Binding-site contacts:
Ligand atom O7 contacts residue GLU42 of chain 3.A at 4.4 Å.
Ligand atom C7 contacts residue GLN2 of chain 3.A at 3.3 Å.
Ligand atom C2 contacts residue GLN2 of chain 3.A at 4.3 Å.
Ligand atom C3 contacts residue GLU175 of chain 3.A at 4.4 Å.
Ligand atom N2 contacts residue GLU394 of chain 3.A at 3.8 Å.
Ligand atom C8 contacts residue GLU394 of chain 3.A at 4.2 Å.
Ligand atom C6 contacts residue SER391 of chain 3.A at 3.5 Å.
Ligand atom C6 contacts residue MET393 of chain 3.A at 4.2 Å (hydrophobic).
Ligand atom O6 contacts residue MET393 of chain 3.A at 3.7 Å.
Ligand atom O2 contacts residue GLU175 of chain 3.A at 3.7 Å.
Ligand atom C5 contacts residue ASN376 of chain 3.A at 3.6 Å.
Ligand atom C1 contacts residue ASN376 of chain 3.A at 1.4 Å.
Ligand atom C5 contacts residue SER391 of chain 3.A at 4.3 Å.
Ligand atom C1 contacts residue GLU394 of chain 3.A at 4.5 Å.
Ligand atom O5 contacts residue MET393 of chain 3.A at 4.3 Å.
Ligand atom C3 contacts residue ASN376 of chain 3.A at 3.7 Å.
Ligand atom C4 contacts residue SER391 of chain 3.A at 3.8 Å.
Ligand atom C2 contacts residue LYS61 of chain 3.A at 4.3 Å.
Ligand atom C8 contacts residue GLN2 of chain 3.A at 4.0 Å.
Ligand atom O7 contacts residue ASN376 of chain 3.A at 3.9 Å.
Ligand atom C6 contacts residue LYS63 of chain 3.A at 4.1 Å.
Ligand atom O5 contacts residue MET393 of chain 3.A at 4.3 Å.
Ligand atom C7 contacts residue GLU394 of chain 3.A at 4.5 Å.
Ligand atom O7 contacts residue LYS61 of chain 3.A at 3.6 Å.
Ligand atom O3 contacts residue LYS61 of chain 3.A at 4.1 Å.
Ligand atom O5 contacts residue ASN376 of chain 3.A at 2.3 Å (h-bond).
Ligand atom O2 contacts residue LYS61 of chain 3.A at 3.0 Å (salt-bridge).
Ligand atom C7 contacts residue ASN376 of chain 3.A at 3.6 Å.
Ligand atom O7 contacts residue MET393 of chain 3.A at 4.4 Å.
Ligand atom N2 contacts residue GLN2 of chain 3.A at 4.0 Å.
Ligand atom C4 contacts residue ASN376 of chain 3.A at 4.2 Å.
Ligand atom C1 contacts residue MET393 of chain 3.A at 4.3 Å (hydrophobic).
Ligand atom C2 contacts residue ASN376 of chain 3.A at 2.3 Å.
Ligand atom N2 contacts residue ASN376 of chain 3.A at 2.8 Å (h-bond).
Ligand atom O7 contacts residue GLN2 of chain 3.A at 2.8 Å (h-bond).
Ligand atom O6 contacts residue LYS63 of chain 3.A at 3.2 Å.
Ligand atom O3 contacts residue GLU175 of chain 3.A at 3.4 Å (salt-bridge).
Ligand atom O4 contacts residue SER391 of chain 3.A at 4.1 Å.
Ligand atom C6 contacts residue VAL392 of chain 3.A at 4.2 Å (hydrophobic).

Sequence of chain 3.A:
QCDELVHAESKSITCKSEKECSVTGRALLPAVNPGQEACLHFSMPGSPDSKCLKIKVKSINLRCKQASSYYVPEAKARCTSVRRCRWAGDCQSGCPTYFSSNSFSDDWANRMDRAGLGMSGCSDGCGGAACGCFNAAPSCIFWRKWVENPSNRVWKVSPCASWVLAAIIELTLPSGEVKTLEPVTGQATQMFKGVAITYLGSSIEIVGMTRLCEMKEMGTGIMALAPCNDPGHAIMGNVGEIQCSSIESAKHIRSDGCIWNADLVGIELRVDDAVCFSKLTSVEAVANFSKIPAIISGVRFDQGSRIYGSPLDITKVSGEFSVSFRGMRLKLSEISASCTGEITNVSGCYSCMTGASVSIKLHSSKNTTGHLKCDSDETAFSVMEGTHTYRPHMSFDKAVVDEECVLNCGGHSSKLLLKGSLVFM

A small-molecule ligand and the protein it binds are described below.
Small molecule (SMILES): CC(=O)N[C@H]1[C@H](O[C@H]2[C@H](O[C@@H]3O[C@@H](C)[C@@H](O)[C@@H](O)[C@@H]3O)[C@@H](NC(C)=O)CO[C@@H]2CO[C@@H]2O[C@@H](C)[C@@H](O)[C@@H](O)[C@@H]2O)O[C@H](CO)[C@@H](O)[C@@H]1O